Sequence of chain 1.C:
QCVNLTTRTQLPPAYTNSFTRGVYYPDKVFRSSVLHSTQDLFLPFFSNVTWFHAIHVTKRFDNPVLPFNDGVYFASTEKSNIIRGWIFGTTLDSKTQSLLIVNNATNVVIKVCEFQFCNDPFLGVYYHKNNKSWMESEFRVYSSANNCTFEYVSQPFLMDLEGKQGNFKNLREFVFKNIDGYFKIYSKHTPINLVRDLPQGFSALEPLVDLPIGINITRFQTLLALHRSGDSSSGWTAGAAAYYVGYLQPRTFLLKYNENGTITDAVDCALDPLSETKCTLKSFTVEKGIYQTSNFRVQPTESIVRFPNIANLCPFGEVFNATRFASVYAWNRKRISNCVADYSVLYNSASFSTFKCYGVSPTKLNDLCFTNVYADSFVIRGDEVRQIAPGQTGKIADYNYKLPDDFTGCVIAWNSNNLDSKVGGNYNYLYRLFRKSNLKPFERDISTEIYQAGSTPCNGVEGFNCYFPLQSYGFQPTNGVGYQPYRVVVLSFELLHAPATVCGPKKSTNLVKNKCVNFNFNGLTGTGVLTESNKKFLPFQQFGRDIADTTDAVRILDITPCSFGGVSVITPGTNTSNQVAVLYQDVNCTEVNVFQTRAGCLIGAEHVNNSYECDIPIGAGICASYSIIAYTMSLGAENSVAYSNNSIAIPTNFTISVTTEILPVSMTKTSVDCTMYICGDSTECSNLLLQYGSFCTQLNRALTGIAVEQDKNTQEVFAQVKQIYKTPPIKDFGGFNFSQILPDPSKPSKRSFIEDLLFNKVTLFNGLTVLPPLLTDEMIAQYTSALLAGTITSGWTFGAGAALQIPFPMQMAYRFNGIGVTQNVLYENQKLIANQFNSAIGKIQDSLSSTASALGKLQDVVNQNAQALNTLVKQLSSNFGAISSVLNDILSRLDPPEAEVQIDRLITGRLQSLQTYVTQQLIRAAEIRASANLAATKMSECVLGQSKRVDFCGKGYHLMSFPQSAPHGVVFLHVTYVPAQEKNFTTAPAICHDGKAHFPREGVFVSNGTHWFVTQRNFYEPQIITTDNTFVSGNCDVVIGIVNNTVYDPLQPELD

Binding-site contacts:
Ligand atom C4 contacts residue ASN616 of chain 1.C at 4.2 Å.
Ligand atom O5 contacts residue THR618 of chain 1.C at 4.2 Å.
Ligand atom C8 contacts residue GLN644 of chain 1.C at 4.4 Å.
Ligand atom C2 contacts residue ASN616 of chain 1.C at 2.5 Å.
Ligand atom O7 contacts residue ASN616 of chain 1.C at 4.4 Å.
Ligand atom O5 contacts residue ASN616 of chain 1.C at 2.4 Å (h-bond).
Ligand atom C3 contacts residue ASN616 of chain 1.C at 3.8 Å.
Ligand atom C7 contacts residue ASN616 of chain 1.C at 3.9 Å.
Ligand atom C5 contacts residue ASN616 of chain 1.C at 3.7 Å.
Ligand atom C1 contacts residue ASN616 of chain 1.C at 1.4 Å.
Ligand atom N2 contacts residue ASN616 of chain 1.C at 2.9 Å (h-bond).
Ligand atom O6 contacts residue THR618 of chain 1.C at 4.0 Å.

A small-molecule ligand and the protein it binds are described below.
Small molecule (SMILES): CC(=O)N[C@@H]1[C@@H](O)[C@H](O)[C@@H](CO)O[C@H]1O